Sequence of chain 6.T:
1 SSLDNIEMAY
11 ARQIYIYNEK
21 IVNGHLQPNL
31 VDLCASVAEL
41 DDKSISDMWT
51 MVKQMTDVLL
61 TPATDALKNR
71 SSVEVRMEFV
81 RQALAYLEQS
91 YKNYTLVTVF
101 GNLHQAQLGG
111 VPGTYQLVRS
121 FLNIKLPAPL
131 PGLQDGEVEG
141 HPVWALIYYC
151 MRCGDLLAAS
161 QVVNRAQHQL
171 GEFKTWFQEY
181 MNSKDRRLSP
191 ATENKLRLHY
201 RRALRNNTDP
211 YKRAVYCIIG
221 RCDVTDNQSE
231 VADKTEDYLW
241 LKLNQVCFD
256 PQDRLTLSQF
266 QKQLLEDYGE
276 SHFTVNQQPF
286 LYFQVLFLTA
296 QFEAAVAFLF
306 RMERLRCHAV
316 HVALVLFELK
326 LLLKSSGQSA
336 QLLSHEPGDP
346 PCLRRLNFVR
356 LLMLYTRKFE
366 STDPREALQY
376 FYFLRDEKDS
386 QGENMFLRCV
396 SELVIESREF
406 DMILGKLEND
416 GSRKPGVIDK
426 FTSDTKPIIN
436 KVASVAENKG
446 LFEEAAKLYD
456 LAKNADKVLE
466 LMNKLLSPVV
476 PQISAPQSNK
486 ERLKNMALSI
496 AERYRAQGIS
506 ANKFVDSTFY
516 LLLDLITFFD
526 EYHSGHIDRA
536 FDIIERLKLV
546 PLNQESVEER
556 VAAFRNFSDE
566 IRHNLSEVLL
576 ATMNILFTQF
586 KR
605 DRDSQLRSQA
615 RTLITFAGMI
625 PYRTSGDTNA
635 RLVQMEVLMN

Binding-site contacts:
Ligand atom CD contacts residue HIS277 of chain 6.T at 3.9 Å.
Ligand atom CG2 contacts residue ASN281 of chain 6.T at 3.6 Å.
Ligand atom CG2 contacts residue GLU236 of chain 6.T at 3.3 Å.
Ligand atom C contacts residue THR235 of chain 6.T at 3.6 Å.
Ligand atom C contacts residue ASN227 of chain 6.T at 3.5 Å.
Ligand atom O contacts residue TYR94 of chain 6.T at 2.9 Å.
Ligand atom CB contacts residue ASP233 of chain 6.T at 3.0 Å.
Ligand atom CD1 contacts residue TYR91 of chain 6.T at 3.9 Å (hydrophobic).
Ligand atom CG contacts residue LYS234 of chain 6.T at 3.3 Å.
Ligand atom N contacts residue THR235 of chain 6.T at 3.9 Å.
Ligand atom CG contacts residue HIS277 of chain 6.T at 3.8 Å.
Ligand atom CA contacts residue THR235 of chain 6.T at 3.6 Å.
Ligand atom CG1 contacts residue VAL280 of chain 6.T at 4.0 Å (hydrophobic).
Ligand atom CG1 contacts residue TYR94 of chain 6.T at 3.8 Å (hydrophobic).
Ligand atom CB contacts residue TYR238 of chain 6.T at 3.6 Å (hydrophobic).
Ligand atom C contacts residue THR235 of chain 6.T at 3.6 Å.
Ligand atom O contacts residue HIS277 of chain 6.T at 3.4 Å.
Ligand atom N contacts residue TYR273 of chain 6.T at 3.9 Å.
Ligand atom CG2 contacts residue PHE278 of chain 6.T at 3.7 Å (hydrophobic).
Ligand atom O contacts residue THR235 of chain 6.T at 3.1 Å (h-bond).
Ligand atom O contacts residue ASN227 of chain 6.T at 3.6 Å.
Ligand atom CB contacts residue HIS277 of chain 6.T at 3.7 Å.
Ligand atom CG contacts residue TYR273 of chain 6.T at 3.6 Å (hydrophobic).
Ligand atom CB contacts residue LEU286 of chain 6.T at 3.9 Å (hydrophobic).
Ligand atom CA contacts residue ASN227 of chain 6.T at 3.7 Å.
Ligand atom CG2 contacts residue HIS277 of chain 6.T at 3.3 Å.
Ligand atom C contacts residue TYR94 of chain 6.T at 4.0 Å (hydrophobic).
Ligand atom O contacts residue LYS234 of chain 6.T at 3.6 Å.
Ligand atom N contacts residue ASN227 of chain 6.T at 3.0 Å (h-bond).
Ligand atom CD contacts residue TYR273 of chain 6.T at 3.3 Å (hydrophobic).
Ligand atom O contacts residue ASN281 of chain 6.T at 2.6 Å (h-bond).
Ligand atom O contacts residue LEU286 of chain 6.T at 3.2 Å.
Ligand atom C contacts residue LEU286 of chain 6.T at 3.8 Å (hydrophobic).
Ligand atom C contacts residue THR235 of chain 6.T at 3.6 Å.
Ligand atom O contacts residue THR235 of chain 6.T at 3.0 Å (h-bond).
Ligand atom C contacts residue ASN281 of chain 6.T at 3.8 Å.
Ligand atom CD1 contacts residue TYR94 of chain 6.T at 3.5 Å (hydrophobic).
Ligand atom N contacts residue THR235 of chain 6.T at 3.5 Å (h-bond).
Ligand atom CG2 contacts residue LEU286 of chain 6.T at 3.7 Å (hydrophobic).
Ligand atom CG contacts residue ASP233 of chain 6.T at 3.0 Å.

This small molecule binds to this protein.
Small molecule (SMILES): CC[C@H](C)[C@H](NC(=O)[C@H](CO)NC(=O)[C@H](CCCN=C(N)N)NC(=O)[C@@H](NC(=O)[C@@H]1CCCN1C(=O)[C@@H]1CCCN1C(=O)[C@H](C)N)C(C)C)C(=O)N[C@H](C=O)Cc1ccc(O)cc1